Binding-site contacts:
Ligand atom C2 contacts residue LEU526 of chain 1.F at 3.9 Å (hydrophobic).
Ligand atom N7 contacts residue CYS522 of chain 1.F at 3.5 Å.
Ligand atom O3A contacts residue CYS522 of chain 1.F at 3.9 Å.
Ligand atom N1 contacts residue ASP478 of chain 1.F at 3.9 Å.
Ligand atom O2A contacts residue THR525 of chain 1.F at 3.9 Å.
Ligand atom N7 contacts residue GLY523 of chain 1.F at 3.5 Å (h-bond).
Ligand atom O2B contacts residue LYS524 of chain 1.F at 3.8 Å.
Ligand atom O1B contacts residue GLY521 of chain 1.F at 2.8 Å (h-bond).
Ligand atom O1B contacts residue PRO520 of chain 1.F at 3.9 Å.
Ligand atom O3G contacts residue ARG635 of chain 1.A at 3.5 Å (salt-bridge).
Ligand atom C8 contacts residue GLY523 of chain 1.F at 3.7 Å.
Ligand atom N6 contacts residue ILE656 of chain 1.F at 3.8 Å.
Ligand atom N9 contacts residue LEU526 of chain 1.F at 4.0 Å.
Ligand atom O3A contacts residue GLY521 of chain 1.F at 3.9 Å.
Ligand atom PG contacts residue ARG635 of chain 1.A at 2.8 Å.
Ligand atom O1G contacts residue ARG635 of chain 1.A at 3.4 Å (salt-bridge).
Ligand atom O2A contacts residue LYS524 of chain 1.F at 3.8 Å.
Ligand atom C8 contacts residue GLY684 of chain 1.F at 3.7 Å.
Ligand atom N9 contacts residue GLY684 of chain 1.F at 3.9 Å.
Ligand atom O2A contacts residue LEU526 of chain 1.F at 3.8 Å.
Ligand atom N1 contacts residue ILE479 of chain 1.F at 3.7 Å.
Ligand atom O2B contacts residue THR525 of chain 1.F at 3.2 Å (h-bond).
Ligand atom O4' contacts residue ALA685 of chain 1.F at 3.6 Å.
Ligand atom C2 contacts residue GLY480 of chain 1.F at 4.0 Å.
Ligand atom O1G contacts residue GLY521 of chain 1.F at 3.4 Å.
Ligand atom C2 contacts residue ASP478 of chain 1.F at 3.3 Å.
Ligand atom N1 contacts residue ILE656 of chain 1.F at 3.9 Å.
Ligand atom N1 contacts residue GLY480 of chain 1.F at 3.2 Å (h-bond).
Ligand atom O2A contacts residue GLY523 of chain 1.F at 3.4 Å.
Ligand atom O3A contacts residue LYS524 of chain 1.F at 3.8 Å.
Ligand atom O3G contacts residue GLY521 of chain 1.F at 3.5 Å (h-bond).
Ligand atom N6 contacts residue GLY480 of chain 1.F at 3.4 Å (h-bond).
Ligand atom N3 contacts residue LEU526 of chain 1.F at 3.6 Å.
Ligand atom C4 contacts residue LEU526 of chain 1.F at 3.6 Å (hydrophobic).
Ligand atom C2' contacts residue LEU526 of chain 1.F at 3.8 Å (hydrophobic).
Ligand atom O1B contacts residue CYS522 of chain 1.F at 3.9 Å.
Ligand atom O2G contacts residue ARG635 of chain 1.A at 1.3 Å (salt-bridge).
Ligand atom O3A contacts residue GLY523 of chain 1.F at 3.4 Å (h-bond).
Ligand atom C6 contacts residue ILE656 of chain 1.F at 4.0 Å (hydrophobic).
Ligand atom C8 contacts residue ALA685 of chain 1.F at 3.8 Å (hydrophobic).

Sequence of chain 1.A:
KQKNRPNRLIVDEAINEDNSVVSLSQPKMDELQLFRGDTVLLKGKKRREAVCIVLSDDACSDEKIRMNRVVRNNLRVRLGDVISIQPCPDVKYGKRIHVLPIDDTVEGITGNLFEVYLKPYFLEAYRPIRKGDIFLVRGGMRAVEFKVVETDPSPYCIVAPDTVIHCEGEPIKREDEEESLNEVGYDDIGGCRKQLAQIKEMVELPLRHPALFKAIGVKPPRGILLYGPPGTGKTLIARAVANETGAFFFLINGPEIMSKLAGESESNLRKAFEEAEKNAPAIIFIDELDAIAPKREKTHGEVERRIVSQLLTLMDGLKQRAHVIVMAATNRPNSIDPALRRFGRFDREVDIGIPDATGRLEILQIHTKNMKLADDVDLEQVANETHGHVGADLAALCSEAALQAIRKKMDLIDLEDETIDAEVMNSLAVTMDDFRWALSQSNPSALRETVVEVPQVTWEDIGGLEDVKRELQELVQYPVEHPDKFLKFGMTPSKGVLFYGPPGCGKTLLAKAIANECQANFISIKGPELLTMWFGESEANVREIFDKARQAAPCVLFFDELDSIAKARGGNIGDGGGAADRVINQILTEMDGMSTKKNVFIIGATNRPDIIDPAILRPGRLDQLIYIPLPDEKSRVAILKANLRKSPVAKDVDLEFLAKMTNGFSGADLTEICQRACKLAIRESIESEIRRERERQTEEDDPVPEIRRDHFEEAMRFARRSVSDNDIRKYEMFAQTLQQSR

This small molecule binds to this protein.
Small molecule (SMILES): Nc1ncnc2c1ncn2[C@@H]1O[C@H](CO[P](=O)(O)O[P](=O)(O)NP(=O)(O)O)[C@@H](O)[C@H]1O

Sequence of chain 1.F:
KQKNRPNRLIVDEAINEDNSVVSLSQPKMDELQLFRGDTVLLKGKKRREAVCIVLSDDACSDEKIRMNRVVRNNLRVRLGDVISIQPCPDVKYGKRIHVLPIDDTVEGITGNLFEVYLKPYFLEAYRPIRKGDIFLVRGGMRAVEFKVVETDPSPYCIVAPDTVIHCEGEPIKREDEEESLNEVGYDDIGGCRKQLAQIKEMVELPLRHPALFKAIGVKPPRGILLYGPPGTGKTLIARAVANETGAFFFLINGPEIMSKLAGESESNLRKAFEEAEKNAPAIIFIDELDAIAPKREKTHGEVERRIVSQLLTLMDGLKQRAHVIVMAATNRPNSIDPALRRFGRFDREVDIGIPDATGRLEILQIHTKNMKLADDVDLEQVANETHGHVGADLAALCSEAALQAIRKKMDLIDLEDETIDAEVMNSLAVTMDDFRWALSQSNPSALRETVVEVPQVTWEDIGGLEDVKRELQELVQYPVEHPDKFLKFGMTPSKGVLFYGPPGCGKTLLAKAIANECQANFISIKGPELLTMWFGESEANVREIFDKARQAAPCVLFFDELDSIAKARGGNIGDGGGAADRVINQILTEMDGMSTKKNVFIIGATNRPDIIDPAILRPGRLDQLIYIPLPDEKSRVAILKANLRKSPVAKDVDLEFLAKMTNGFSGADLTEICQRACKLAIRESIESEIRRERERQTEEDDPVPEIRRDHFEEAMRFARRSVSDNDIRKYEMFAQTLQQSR